Sequence of chain 1.A:
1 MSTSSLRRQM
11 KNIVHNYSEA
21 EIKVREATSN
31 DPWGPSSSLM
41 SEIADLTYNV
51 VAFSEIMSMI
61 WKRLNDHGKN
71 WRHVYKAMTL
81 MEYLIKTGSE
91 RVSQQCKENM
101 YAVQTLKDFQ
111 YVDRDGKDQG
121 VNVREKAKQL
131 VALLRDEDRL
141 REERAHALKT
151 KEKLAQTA

Binding-site contacts:
Ligand atom O5 contacts residue ARG63 of chain 1.A at 4.0 Å.
Ligand atom O43 contacts residue SER29 of chain 1.A at 4.2 Å.
Ligand atom O13 contacts residue ARG7 of chain 1.A at 2.9 Å (salt-bridge).
Ligand atom C2 contacts residue LYS69 of chain 1.A at 4.0 Å.
Ligand atom P4 contacts residue ASN30 of chain 1.A at 4.0 Å.
Ligand atom C2 contacts residue ASN30 of chain 1.A at 4.1 Å.
Ligand atom C6 contacts residue LYS69 of chain 1.A at 4.1 Å.
Ligand atom C2 contacts residue ARG7 of chain 1.A at 4.0 Å.
Ligand atom O12 contacts residue LYS69 of chain 1.A at 3.5 Å (salt-bridge).
Ligand atom P4 contacts residue ARG8 of chain 1.A at 3.8 Å.
Ligand atom O51 contacts residue ARG63 of chain 1.A at 3.0 Å (salt-bridge).
Ligand atom O43 contacts residue ARG63 of chain 1.A at 4.0 Å.
Ligand atom O53 contacts residue LYS11 of chain 1.A at 3.3 Å (salt-bridge).
Ligand atom O2 contacts residue LYS69 of chain 1.A at 3.2 Å (salt-bridge).
Ligand atom O41 contacts residue SER29 of chain 1.A at 3.4 Å.
Ligand atom O11 contacts residue ARG7 of chain 1.A at 2.9 Å (salt-bridge).
Ligand atom O53 contacts residue ARG25 of chain 1.A at 3.0 Å (salt-bridge).
Ligand atom O3 contacts residue ASN30 of chain 1.A at 4.0 Å.
Ligand atom O41 contacts residue ASN30 of chain 1.A at 2.7 Å (h-bond).
Ligand atom O52 contacts residue LYS11 of chain 1.A at 2.9 Å (salt-bridge).
Ligand atom O53 contacts residue ARG63 of chain 1.A at 3.3 Å (salt-bridge).
Ligand atom O43 contacts residue ARG8 of chain 1.A at 3.1 Å (salt-bridge).
Ligand atom O5 contacts residue HIS73 of chain 1.A at 3.2 Å.
Ligand atom P5 contacts residue HIS73 of chain 1.A at 3.9 Å.
Ligand atom C4 contacts residue ASN30 of chain 1.A at 3.8 Å.
Ligand atom O51 contacts residue LYS11 of chain 1.A at 4.0 Å.
Ligand atom P5 contacts residue LYS11 of chain 1.A at 3.5 Å.
Ligand atom O41 contacts residue HIS73 of chain 1.A at 2.8 Å (h-bond).
Ligand atom P5 contacts residue ARG63 of chain 1.A at 3.6 Å.
Ligand atom O2 contacts residue ASN70 of chain 1.A at 3.7 Å.
Ligand atom C1 contacts residue ARG7 of chain 1.A at 4.1 Å.
Ligand atom C1 contacts residue LYS69 of chain 1.A at 3.8 Å.
Ligand atom O51 contacts residue HIS73 of chain 1.A at 3.4 Å.
Ligand atom O42 contacts residue ARG8 of chain 1.A at 2.9 Å (salt-bridge).
Ligand atom O2 contacts residue ASN30 of chain 1.A at 2.9 Å (h-bond).
Ligand atom C3 contacts residue ASN30 of chain 1.A at 4.2 Å.
Ligand atom P1 contacts residue ARG7 of chain 1.A at 3.8 Å.
Ligand atom O1 contacts residue LYS69 of chain 1.A at 2.9 Å (salt-bridge).
Ligand atom P4 contacts residue HIS73 of chain 1.A at 4.0 Å.
Ligand atom P1 contacts residue LYS69 of chain 1.A at 3.9 Å.

A small-molecule ligand and the protein it binds are described below.
Small molecule (SMILES): O=P(O)(O)O[C@@H]1[C@H](O)[C@H](O)[C@@H](OP(=O)(O)O)[C@H](OP(=O)(O)O)[C@H]1O